The small molecule below binds the protein below.
Small molecule (SMILES): CC[C@H](C)[C@H](NC(=O)[C@H](CC(C)C)NC(=O)[C@H](CO)NC(=O)CNC(=O)[C@@H](NC(=O)[C@@H](N)[C@@H](C)O)C(C)C)C(=O)N[C@H](C=O)CCC(N)=O

Sequence of chain 27.B:
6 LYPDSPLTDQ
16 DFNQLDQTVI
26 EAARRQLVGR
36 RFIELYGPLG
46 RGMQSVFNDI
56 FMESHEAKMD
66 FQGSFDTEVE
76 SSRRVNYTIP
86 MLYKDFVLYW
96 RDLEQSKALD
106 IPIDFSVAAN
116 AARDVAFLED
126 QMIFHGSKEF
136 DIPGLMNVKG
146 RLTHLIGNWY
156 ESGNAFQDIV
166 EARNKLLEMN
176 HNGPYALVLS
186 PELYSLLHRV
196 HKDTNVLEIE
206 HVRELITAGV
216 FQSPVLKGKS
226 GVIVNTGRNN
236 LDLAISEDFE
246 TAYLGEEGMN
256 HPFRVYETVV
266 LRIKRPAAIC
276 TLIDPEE

Binding-site contacts:
Ligand atom CA contacts residue ARG29 of chain 27.B at 3.8 Å.
Ligand atom N contacts residue ARG35 of chain 27.B at 4.0 Å.
Ligand atom CA contacts residue ARG29 of chain 27.B at 4.1 Å.
Ligand atom N contacts residue ARG29 of chain 27.B at 4.2 Å.
Ligand atom O contacts residue GLU39 of chain 27.B at 3.0 Å (salt-bridge).
Ligand atom N contacts residue ASP243 of chain 27.B at 2.6 Å (salt-bridge).
Ligand atom C contacts residue GLU39 of chain 27.B at 3.6 Å.
Ligand atom OE1 contacts residue GLU39 of chain 27.B at 3.1 Å (salt-bridge).
Ligand atom CB contacts residue ASP243 of chain 27.B at 4.0 Å.
Ligand atom O contacts residue PRO43 of chain 27.B at 3.8 Å.
Ligand atom C contacts residue ASP243 of chain 27.B at 3.8 Å.
Ligand atom O contacts residue ILE25 of chain 27.B at 3.8 Å.
Ligand atom C contacts residue ASP243 of chain 27.B at 3.5 Å.
Ligand atom CG1 contacts residue ASP243 of chain 27.B at 3.2 Å.
Ligand atom N contacts residue ASP243 of chain 27.B at 3.2 Å (salt-bridge).
Ligand atom OE1 contacts residue PHE37 of chain 27.B at 3.7 Å.
Ligand atom CG1 contacts residue ARG36 of chain 27.B at 4.0 Å.
Ligand atom CD1 contacts residue ARG36 of chain 27.B at 3.6 Å.
Ligand atom O contacts residue ASP243 of chain 27.B at 4.1 Å.
Ligand atom CD1 contacts residue ARG35 of chain 27.B at 4.0 Å.
Ligand atom CA contacts residue ASP243 of chain 27.B at 3.5 Å.
Ligand atom CA contacts residue ASP243 of chain 27.B at 3.6 Å.
Ligand atom NE2 contacts residue GLU39 of chain 27.B at 2.9 Å (salt-bridge).
Ligand atom CD contacts residue GLU39 of chain 27.B at 3.2 Å.
Ligand atom N contacts residue PRO43 of chain 27.B at 4.0 Å.
Ligand atom C contacts residue ARG35 of chain 27.B at 3.9 Å.
Ligand atom CG contacts residue ARG36 of chain 27.B at 3.8 Å.
Ligand atom CD2 contacts residue LEU40 of chain 27.B at 4.1 Å (hydrophobic).
Ligand atom O contacts residue ARG29 of chain 27.B at 3.2 Å (salt-bridge).
Ligand atom C contacts residue ARG29 of chain 27.B at 3.9 Å.
Ligand atom CD1 contacts residue LEU40 of chain 27.B at 3.6 Å (hydrophobic).
Ligand atom CD contacts residue ARG36 of chain 27.B at 3.7 Å.
Ligand atom CD1 contacts residue ARG29 of chain 27.B at 3.5 Å.
Ligand atom CG2 contacts residue ARG36 of chain 27.B at 4.1 Å.
Ligand atom O contacts residue ARG35 of chain 27.B at 4.0 Å.
Ligand atom CG2 contacts residue PRO43 of chain 27.B at 3.8 Å (hydrophobic).
Ligand atom CB contacts residue ARG36 of chain 27.B at 3.4 Å.
Ligand atom CG2 contacts residue ARG35 of chain 27.B at 3.4 Å.
Ligand atom O contacts residue ARG35 of chain 27.B at 2.7 Å (salt-bridge).
Ligand atom OE1 contacts residue ARG36 of chain 27.B at 2.9 Å (salt-bridge).